Binding-site contacts:
Ligand atom C1 contacts residue ASN265 of chain 1.I at 1.4 Å.
Ligand atom C8 contacts residue GLN263 of chain 1.I at 3.2 Å.
Ligand atom C2 contacts residue ASN265 of chain 1.I at 2.5 Å.
Ligand atom C5 contacts residue ASN265 of chain 1.I at 3.6 Å.
Ligand atom O5 contacts residue ASN265 of chain 1.I at 2.3 Å (h-bond).
Ligand atom C7 contacts residue GLN263 of chain 1.I at 3.5 Å.
Ligand atom C4 contacts residue ASN265 of chain 1.I at 4.2 Å.
Ligand atom N2 contacts residue ASN265 of chain 1.I at 3.0 Å (h-bond).
Ligand atom C7 contacts residue ASN265 of chain 1.I at 3.8 Å.
Ligand atom C8 contacts residue ASN265 of chain 1.I at 3.6 Å.
Ligand atom C3 contacts residue ASN265 of chain 1.I at 3.9 Å.
Ligand atom O7 contacts residue GLN263 of chain 1.I at 3.1 Å (h-bond).

This small molecule binds to this protein.
Small molecule (SMILES): CC(=O)N[C@@H]1[C@@H](O)[C@H](O)[C@@H](CO)O[C@H]1O

Sequence of chain 1.I:
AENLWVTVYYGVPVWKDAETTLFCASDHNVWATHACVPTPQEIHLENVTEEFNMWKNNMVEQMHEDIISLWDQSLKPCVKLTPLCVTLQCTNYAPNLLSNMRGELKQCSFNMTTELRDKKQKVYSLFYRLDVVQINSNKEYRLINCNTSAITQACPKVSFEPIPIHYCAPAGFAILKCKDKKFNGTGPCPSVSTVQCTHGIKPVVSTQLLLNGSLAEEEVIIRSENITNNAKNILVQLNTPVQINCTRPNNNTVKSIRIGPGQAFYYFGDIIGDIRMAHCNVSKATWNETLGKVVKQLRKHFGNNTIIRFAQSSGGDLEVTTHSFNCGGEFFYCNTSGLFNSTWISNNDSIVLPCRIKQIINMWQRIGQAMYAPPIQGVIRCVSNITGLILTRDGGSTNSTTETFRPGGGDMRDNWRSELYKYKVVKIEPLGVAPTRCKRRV